Sequence of chain 1.A:
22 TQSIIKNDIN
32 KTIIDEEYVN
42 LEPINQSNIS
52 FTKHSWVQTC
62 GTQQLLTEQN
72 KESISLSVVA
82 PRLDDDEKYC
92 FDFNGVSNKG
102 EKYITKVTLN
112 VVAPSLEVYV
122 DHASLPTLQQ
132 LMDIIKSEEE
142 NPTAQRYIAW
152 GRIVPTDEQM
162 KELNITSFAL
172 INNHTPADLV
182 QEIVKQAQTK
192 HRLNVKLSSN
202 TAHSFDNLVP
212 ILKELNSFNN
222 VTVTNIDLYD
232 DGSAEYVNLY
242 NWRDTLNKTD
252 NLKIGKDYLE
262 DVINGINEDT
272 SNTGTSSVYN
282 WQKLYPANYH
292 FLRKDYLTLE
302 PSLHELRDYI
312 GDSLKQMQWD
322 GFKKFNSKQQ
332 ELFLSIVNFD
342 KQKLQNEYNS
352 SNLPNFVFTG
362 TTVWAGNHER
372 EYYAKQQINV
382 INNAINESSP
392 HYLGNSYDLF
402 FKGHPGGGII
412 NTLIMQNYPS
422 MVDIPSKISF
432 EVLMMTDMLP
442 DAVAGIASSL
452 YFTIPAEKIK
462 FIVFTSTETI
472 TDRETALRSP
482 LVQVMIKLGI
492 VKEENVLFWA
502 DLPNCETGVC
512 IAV

This protein binds this small molecule.
Small molecule (SMILES): OC[C@H]1O[C@@H](O[C@H]2[C@H](O)[C@@H](O)[C@@H](O)O[C@@H]2CO)[C@H](O)[C@@H](O)[C@H]1O

Binding-site contacts:
Ligand atom C3 contacts residue HIS204 of chain 1.A at 4.0 Å.
Ligand atom O6 contacts residue ALA366 of chain 1.A at 3.6 Å (h-bond).
Ligand atom C3 contacts residue TRP365 of chain 1.A at 4.0 Å (hydrophobic).
Ligand atom C3 contacts residue ASN174 of chain 1.A at 4.0 Å.
Ligand atom O6 contacts residue TRP365 of chain 1.A at 3.6 Å (h-bond).
Ligand atom O5 contacts residue HIS123 of chain 1.A at 3.2 Å (h-bond).
Ligand atom O5 contacts residue TRP365 of chain 1.A at 4.0 Å.
Ligand atom O6 contacts residue ASP232 of chain 1.A at 2.6 Å (salt-bridge).
Ligand atom C6 contacts residue GOL1 of chain 1.H at 4.0 Å.
Ligand atom O4 contacts residue HIS123 of chain 1.A at 2.9 Å (h-bond).
Ligand atom O4 contacts residue HIS204 of chain 1.A at 3.1 Å (h-bond).
Ligand atom C6 contacts residue ALA124 of chain 1.A at 3.8 Å (hydrophobic).
Ligand atom O4 contacts residue HIS123 of chain 1.A at 4.0 Å.
Ligand atom O3 contacts residue HIS204 of chain 1.A at 3.2 Å (h-bond).
Ligand atom C6 contacts residue ASP232 of chain 1.A at 3.4 Å.
Ligand atom O6 contacts residue TRP365 of chain 1.A at 3.7 Å.
Ligand atom O3 contacts residue TRP365 of chain 1.A at 3.6 Å.
Ligand atom O1 contacts residue ASN174 of chain 1.A at 3.5 Å (h-bond).
Ligand atom C4 contacts residue HIS123 of chain 1.A at 3.8 Å.
Ligand atom C5 contacts residue TRP365 of chain 1.A at 3.5 Å (hydrophobic).
Ligand atom C2 contacts residue HIS123 of chain 1.A at 3.9 Å.
Ligand atom C2 contacts residue ARG153 of chain 1.A at 3.9 Å.
Ligand atom C5 contacts residue ASN174 of chain 1.A at 3.9 Å.
Ligand atom O6 contacts residue GOL1 of chain 1.H at 2.9 Å (h-bond).
Ligand atom C4 contacts residue GOL1 of chain 1.H at 3.9 Å.
Ligand atom O4 contacts residue ASP232 of chain 1.A at 2.5 Å (salt-bridge).
Ligand atom C4 contacts residue ASP232 of chain 1.A at 3.5 Å.
Ligand atom C2 contacts residue TRP365 of chain 1.A at 3.9 Å (hydrophobic).
Ligand atom C1 contacts residue HIS123 of chain 1.A at 3.9 Å.
Ligand atom C5 contacts residue GOL1 of chain 1.H at 4.0 Å.
Ligand atom O4 contacts residue ASN174 of chain 1.A at 3.7 Å.
Ligand atom C4 contacts residue ASN174 of chain 1.A at 4.1 Å.
Ligand atom C6 contacts residue HIS123 of chain 1.A at 3.9 Å.
Ligand atom O2 contacts residue ARG153 of chain 1.A at 3.1 Å (salt-bridge).
Ligand atom C3 contacts residue HIS123 of chain 1.A at 4.1 Å.
Ligand atom C4 contacts residue TRP365 of chain 1.A at 3.8 Å (hydrophobic).
Ligand atom O3 contacts residue GOL1 of chain 1.E at 3.6 Å.
Ligand atom C6 contacts residue TRP365 of chain 1.A at 3.8 Å (hydrophobic).
Ligand atom C5 contacts residue HIS123 of chain 1.A at 3.8 Å.
Ligand atom O3 contacts residue HIS123 of chain 1.A at 3.5 Å.